A small-molecule ligand and the protein it binds are described below.
Small molecule (SMILES): CC(C)c1cnn2c(NCc3ccccc3)cc(NC[C@H]3CCNC[C@@H]3O)nc12

Binding-site contacts:
Ligand atom C14 contacts residue THR141 of chain 1.C at 3.3 Å.
Ligand atom C9 contacts residue ALA84 of chain 1.C at 3.4 Å (hydrophobic).
Ligand atom C9 contacts residue MET139 of chain 1.C at 3.6 Å (hydrophobic).
Ligand atom C28 contacts residue PHE136 of chain 1.C at 3.5 Å (hydrophobic).
Ligand atom N2 contacts residue MET139 of chain 1.C at 3.9 Å.
Ligand atom C9 contacts residue ASP137 of chain 1.C at 3.4 Å.
Ligand atom N6 contacts residue VAL71 of chain 1.C at 3.9 Å.
Ligand atom N44 contacts residue ASN187 of chain 1.C at 3.6 Å.
Ligand atom C3 contacts residue LEU63 of chain 1.C at 3.9 Å (hydrophobic).
Ligand atom N10 contacts residue MET139 of chain 1.C at 2.8 Å (h-bond).
Ligand atom C27 contacts residue ALA199 of chain 1.C at 4.0 Å (hydrophobic).
Ligand atom C26 contacts residue PHE136 of chain 1.C at 3.9 Å (hydrophobic).
Ligand atom N1 contacts residue MET139 of chain 1.C at 3.1 Å (h-bond).
Ligand atom O1 contacts residue LEU189 of chain 1.C at 4.0 Å.
Ligand atom C8 contacts residue LEU189 of chain 1.C at 3.8 Å (hydrophobic).
Ligand atom C3 contacts residue MET139 of chain 1.C at 3.8 Å (hydrophobic).
Ligand atom C4 contacts residue LEU63 of chain 1.C at 4.0 Å (hydrophobic).
Ligand atom C7 contacts residue LEU189 of chain 1.C at 4.0 Å (hydrophobic).
Ligand atom C15 contacts residue THR141 of chain 1.C at 3.9 Å.
Ligand atom C43 contacts residue ASN186 of chain 1.C at 3.6 Å.
Ligand atom C14 contacts residue ASP142 of chain 1.C at 3.4 Å.
Ligand atom C8 contacts residue ALA84 of chain 1.C at 3.7 Å (hydrophobic).
Ligand atom C27 contacts residue LEU189 of chain 1.C at 3.5 Å (hydrophobic).
Ligand atom N1 contacts residue ALA84 of chain 1.C at 3.8 Å.
Ligand atom C13 contacts residue LEU189 of chain 1.C at 4.0 Å (hydrophobic).
Ligand atom N10 contacts residue PHE138 of chain 1.C at 3.9 Å.
Ligand atom C17 contacts residue GLU140 of chain 1.C at 4.0 Å.
Ligand atom C14 contacts residue LEU189 of chain 1.C at 3.8 Å (hydrophobic).
Ligand atom C27 contacts residue ILE120 of chain 1.C at 3.9 Å (hydrophobic).
Ligand atom N10 contacts residue LEU63 of chain 1.C at 3.8 Å.
Ligand atom C12 contacts residue GLU140 of chain 1.C at 3.8 Å.
Ligand atom C45 contacts residue ASN186 of chain 1.C at 3.8 Å.
Ligand atom C43 contacts residue ASN187 of chain 1.C at 3.6 Å.
Ligand atom C13 contacts residue THR141 of chain 1.C at 3.8 Å.
Ligand atom C40 contacts residue VAL71 of chain 1.C at 3.7 Å (hydrophobic).
Ligand atom C13 contacts residue MET139 of chain 1.C at 4.0 Å (hydrophobic).
Ligand atom C28 contacts residue VAL71 of chain 1.C at 3.9 Å (hydrophobic).
Ligand atom C15 contacts residue ASP142 of chain 1.C at 3.5 Å.
Ligand atom C11 contacts residue MET139 of chain 1.C at 3.4 Å (hydrophobic).
Ligand atom N44 contacts residue ASN186 of chain 1.C at 3.0 Å (h-bond).

Sequence of chain 1.C:
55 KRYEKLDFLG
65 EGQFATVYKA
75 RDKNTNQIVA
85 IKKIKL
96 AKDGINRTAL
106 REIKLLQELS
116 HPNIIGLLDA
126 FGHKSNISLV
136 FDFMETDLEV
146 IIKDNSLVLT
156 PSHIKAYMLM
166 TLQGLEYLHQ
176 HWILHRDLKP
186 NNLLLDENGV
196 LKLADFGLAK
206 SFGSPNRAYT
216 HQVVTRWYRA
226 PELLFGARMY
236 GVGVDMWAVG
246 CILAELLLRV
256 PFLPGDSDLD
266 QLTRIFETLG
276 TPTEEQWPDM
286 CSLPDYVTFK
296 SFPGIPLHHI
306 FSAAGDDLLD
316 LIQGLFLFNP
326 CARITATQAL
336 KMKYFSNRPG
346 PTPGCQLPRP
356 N